Sequence of chain 1.B:
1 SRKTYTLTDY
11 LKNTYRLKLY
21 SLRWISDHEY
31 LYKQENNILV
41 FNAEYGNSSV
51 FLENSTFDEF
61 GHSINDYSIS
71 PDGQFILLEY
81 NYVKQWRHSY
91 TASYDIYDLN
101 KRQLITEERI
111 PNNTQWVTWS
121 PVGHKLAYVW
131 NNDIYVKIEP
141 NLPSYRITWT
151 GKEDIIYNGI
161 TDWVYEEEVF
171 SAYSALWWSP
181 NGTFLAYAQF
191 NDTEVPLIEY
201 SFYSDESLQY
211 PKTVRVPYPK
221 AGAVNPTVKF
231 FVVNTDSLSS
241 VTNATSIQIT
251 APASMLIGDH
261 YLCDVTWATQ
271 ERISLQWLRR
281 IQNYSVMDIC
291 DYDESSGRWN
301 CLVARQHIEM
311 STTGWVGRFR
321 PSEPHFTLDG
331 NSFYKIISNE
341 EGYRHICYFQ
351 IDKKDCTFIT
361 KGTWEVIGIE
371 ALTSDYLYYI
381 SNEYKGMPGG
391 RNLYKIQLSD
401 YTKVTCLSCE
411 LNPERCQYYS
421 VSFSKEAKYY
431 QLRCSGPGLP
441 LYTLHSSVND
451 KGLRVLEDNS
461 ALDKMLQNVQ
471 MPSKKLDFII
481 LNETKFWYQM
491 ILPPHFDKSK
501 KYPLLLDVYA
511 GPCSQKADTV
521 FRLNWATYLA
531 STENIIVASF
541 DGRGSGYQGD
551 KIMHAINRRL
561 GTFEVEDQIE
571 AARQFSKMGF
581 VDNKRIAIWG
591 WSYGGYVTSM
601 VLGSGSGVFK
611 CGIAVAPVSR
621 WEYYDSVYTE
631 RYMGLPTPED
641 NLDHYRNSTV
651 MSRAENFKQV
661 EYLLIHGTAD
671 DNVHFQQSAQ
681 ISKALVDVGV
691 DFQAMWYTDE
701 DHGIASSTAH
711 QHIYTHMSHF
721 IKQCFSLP

A small-molecule ligand and the protein it binds are described below.
Small molecule (SMILES): CC(=O)N[C@@H]1[C@@H](O)[C@H](O)[C@@H](CO)O[C@H]1O

Binding-site contacts:
Ligand atom C6 contacts residue NAG1 of chain 1.Q at 3.7 Å.
Ligand atom O7 contacts residue MET310 of chain 1.B at 3.9 Å.
Ligand atom C7 contacts residue ASN283 of chain 1.B at 2.8 Å.
Ligand atom N2 contacts residue ASN283 of chain 1.B at 2.4 Å (h-bond).
Ligand atom C7 contacts residue MET310 of chain 1.B at 4.3 Å (hydrophobic).
Ligand atom C8 contacts residue ASN283 of chain 1.B at 3.9 Å.
Ligand atom O6 contacts residue ARG558 of chain 1.B at 4.0 Å.
Ligand atom C1 contacts residue ASN283 of chain 1.B at 2.8 Å.
Ligand atom O5 contacts residue ASN283 of chain 1.B at 4.0 Å.
Ligand atom O6 contacts residue NAG1 of chain 1.Q at 3.4 Å.
Ligand atom O7 contacts residue ASN283 of chain 1.B at 2.6 Å (h-bond).
Ligand atom O3 contacts residue NAG1 of chain 1.Q at 3.2 Å (h-bond).
Ligand atom C2 contacts residue ASN283 of chain 1.B at 2.7 Å.
Ligand atom C4 contacts residue NAG1 of chain 1.Q at 3.1 Å.
Ligand atom O4 contacts residue NAG1 of chain 1.Q at 2.8 Å.
Ligand atom C8 contacts residue MET310 of chain 1.B at 3.5 Å (hydrophobic).
Ligand atom O7 contacts residue THR312 of chain 1.B at 4.2 Å.
Ligand atom C1 contacts residue ILE281 of chain 1.B at 3.9 Å (hydrophobic).
Ligand atom C5 contacts residue NAG1 of chain 1.Q at 4.0 Å.
Ligand atom C3 contacts residue NAG1 of chain 1.Q at 3.9 Å.
Ligand atom C6 contacts residue ARG558 of chain 1.B at 3.8 Å.
Ligand atom C3 contacts residue ASN283 of chain 1.B at 4.1 Å.
Ligand atom O7 contacts residue SER311 of chain 1.B at 4.2 Å.
Ligand atom O5 contacts residue ILE281 of chain 1.B at 4.4 Å.